Sequence of chain 7.A:
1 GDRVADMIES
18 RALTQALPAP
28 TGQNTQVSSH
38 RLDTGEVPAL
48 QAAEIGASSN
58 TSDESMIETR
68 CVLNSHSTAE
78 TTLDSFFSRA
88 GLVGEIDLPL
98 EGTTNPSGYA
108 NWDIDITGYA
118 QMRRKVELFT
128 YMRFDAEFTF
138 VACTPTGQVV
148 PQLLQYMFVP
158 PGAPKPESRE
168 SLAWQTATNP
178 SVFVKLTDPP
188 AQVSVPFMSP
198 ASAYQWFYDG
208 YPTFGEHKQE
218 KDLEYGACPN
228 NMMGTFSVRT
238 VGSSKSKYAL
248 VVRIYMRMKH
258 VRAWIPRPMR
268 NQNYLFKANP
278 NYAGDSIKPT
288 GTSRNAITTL

This small molecule binds to this protein.
Small molecule (SMILES): CCO/N=C/c1ccc(OCC[C@@H](C)CCN2CCN(c3ccnc(N)c3)C2=O)cc1

Sequence of chain 8.C:
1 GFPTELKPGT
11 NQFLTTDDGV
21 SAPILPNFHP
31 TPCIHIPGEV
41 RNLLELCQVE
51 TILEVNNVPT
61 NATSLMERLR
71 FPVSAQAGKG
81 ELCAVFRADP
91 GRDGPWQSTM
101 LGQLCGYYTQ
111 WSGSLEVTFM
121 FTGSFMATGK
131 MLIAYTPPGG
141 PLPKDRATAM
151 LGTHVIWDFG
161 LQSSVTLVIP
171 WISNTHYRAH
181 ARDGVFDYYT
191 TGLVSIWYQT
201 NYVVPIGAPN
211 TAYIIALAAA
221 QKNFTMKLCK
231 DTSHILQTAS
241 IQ

Binding-site contacts:
Ligand atom CAH contacts residue PHE135 of chain 7.A at 3.4 Å (hydrophobic).
Ligand atom OAV contacts residue VAL190 of chain 7.A at 3.9 Å.
Ligand atom CAN contacts residue PHE135 of chain 7.A at 3.4 Å (hydrophobic).
Ligand atom CAH contacts residue VAL192 of chain 7.A at 3.5 Å (hydrophobic).
Ligand atom CAR contacts residue TYR201 of chain 7.A at 3.2 Å (hydrophobic).
Ligand atom CAS contacts residue ASN228 of chain 7.A at 3.8 Å.
Ligand atom OAD contacts residue ASP112 of chain 7.A at 3.4 Å.
Ligand atom CAJ contacts residue VAL192 of chain 7.A at 3.7 Å (hydrophobic).
Ligand atom CAJ contacts residue PHE135 of chain 7.A at 3.1 Å (hydrophobic).
Ligand atom CAE contacts residue PHE137 of chain 7.A at 3.9 Å (hydrophobic).
Ligand atom CAA contacts residue TYR153 of chain 7.A at 3.9 Å (hydrophobic).
Ligand atom CAB contacts residue PHE135 of chain 7.A at 3.8 Å (hydrophobic).
Ligand atom CAG contacts residue GLN202 of chain 7.A at 3.5 Å.
Ligand atom NAT contacts residue PHE155 of chain 7.A at 3.6 Å.
Ligand atom CAR contacts residue ASN228 of chain 7.A at 3.7 Å.
Ligand atom CAA contacts residue VAL179 of chain 7.A at 3.1 Å (hydrophobic).
Ligand atom NAC contacts residue ALA275 of chain 7.A at 3.5 Å.
Ligand atom CAA contacts residue PRO177 of chain 7.A at 3.5 Å (hydrophobic).
Ligand atom NBE contacts residue TRP203 of chain 7.A at 3.8 Å.
Ligand atom CAZ contacts residue VAL192 of chain 7.A at 3.6 Å (hydrophobic).
Ligand atom CAF contacts residue GLN202 of chain 7.A at 3.5 Å.
Ligand atom CAQ contacts residue ILE113 of chain 7.A at 3.9 Å (hydrophobic).
Ligand atom CAG contacts residue ASN228 of chain 7.A at 3.3 Å.
Ligand atom CBB contacts residue ASN228 of chain 7.A at 3.7 Å.
Ligand atom CAK contacts residue PHE155 of chain 7.A at 2.9 Å (hydrophobic).
Ligand atom CAI contacts residue PHE155 of chain 7.A at 3.1 Å (hydrophobic).
Ligand atom CAA contacts residue SER178 of chain 7.A at 3.5 Å.
Ligand atom CAM contacts residue PHE155 of chain 7.A at 3.8 Å (hydrophobic).
Ligand atom CAL contacts residue THR114 of chain 7.A at 3.8 Å.
Ligand atom OAW contacts residue MET195 of chain 7.A at 3.5 Å.
Ligand atom CAF contacts residue ASN228 of chain 7.A at 3.8 Å.
Ligand atom OAW contacts residue ILE111 of chain 7.A at 3.2 Å.
Ligand atom OAD contacts residue ILE113 of chain 7.A at 3.1 Å (h-bond).
Ligand atom CAF contacts residue TRP203 of chain 7.A at 3.7 Å (hydrophobic).
Ligand atom CBA contacts residue ILE111 of chain 7.A at 3.7 Å (hydrophobic).
Ligand atom CAS contacts residue TYR201 of chain 7.A at 3.7 Å (hydrophobic).
Ligand atom CAB contacts residue PHE131 of chain 7.A at 3.8 Å (hydrophobic).
Ligand atom CAY contacts residue THR114 of chain 7.A at 3.8 Å.
Ligand atom NAC contacts residue THR114 of chain 7.A at 3.1 Å (h-bond).
Ligand atom CAM contacts residue PRO177 of chain 7.A at 3.6 Å (hydrophobic).

Sequence of chain 7.C:
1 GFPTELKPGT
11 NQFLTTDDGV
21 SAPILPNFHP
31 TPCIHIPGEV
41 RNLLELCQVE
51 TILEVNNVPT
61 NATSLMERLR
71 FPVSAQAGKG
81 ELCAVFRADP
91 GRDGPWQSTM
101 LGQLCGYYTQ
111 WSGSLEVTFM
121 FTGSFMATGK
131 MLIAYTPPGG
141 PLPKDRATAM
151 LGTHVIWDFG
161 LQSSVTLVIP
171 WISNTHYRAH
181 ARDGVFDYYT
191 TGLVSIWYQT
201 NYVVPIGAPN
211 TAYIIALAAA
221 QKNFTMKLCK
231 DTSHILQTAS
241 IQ